Sequence of chain 2.A:
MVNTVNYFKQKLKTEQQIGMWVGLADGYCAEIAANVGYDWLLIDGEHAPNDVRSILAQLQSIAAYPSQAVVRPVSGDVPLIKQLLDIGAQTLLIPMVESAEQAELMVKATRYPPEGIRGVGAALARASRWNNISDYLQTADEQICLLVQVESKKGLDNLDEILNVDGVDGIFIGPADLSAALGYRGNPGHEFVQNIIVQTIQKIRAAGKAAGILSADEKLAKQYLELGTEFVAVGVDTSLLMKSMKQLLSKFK

A protein and the small-molecule ligand that binds it are described below.
Small molecule (SMILES): CC(=O)C(=O)O

Sequence of chain 2.B:
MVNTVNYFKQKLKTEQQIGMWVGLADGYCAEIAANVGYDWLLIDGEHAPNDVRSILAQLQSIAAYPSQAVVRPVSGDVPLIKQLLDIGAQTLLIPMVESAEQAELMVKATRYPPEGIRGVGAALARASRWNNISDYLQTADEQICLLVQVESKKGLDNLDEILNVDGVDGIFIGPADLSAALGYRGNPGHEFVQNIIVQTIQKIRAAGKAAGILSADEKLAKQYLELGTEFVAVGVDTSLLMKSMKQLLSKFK

Binding-site contacts:
Ligand atom CA contacts residue GLU151 of chain 2.A at 3.9 Å.
Ligand atom OXT contacts residue SSN1 of chain 2.H at 3.9 Å.
Ligand atom CB contacts residue GLY174 of chain 2.A at 4.1 Å.
Ligand atom CB contacts residue PHE172 of chain 2.A at 3.6 Å (hydrophobic).
Ligand atom CB contacts residue LEU214 of chain 2.A at 3.8 Å (hydrophobic).
Ligand atom O3 contacts residue SSN1 of chain 2.H at 3.6 Å.
Ligand atom C contacts residue GLY174 of chain 2.A at 3.3 Å.
Ligand atom O contacts residue CO1 of chain 2.E at 2.1 Å.
Ligand atom O3 contacts residue ARG72 of chain 2.A at 2.8 Å (salt-bridge).
Ligand atom OXT contacts residue ALA176 of chain 2.A at 2.8 Å (h-bond).
Ligand atom O contacts residue VAL120 of chain 2.B at 4.0 Å.
Ligand atom O3 contacts residue GLY174 of chain 2.A at 4.1 Å.
Ligand atom C contacts residue PRO175 of chain 2.A at 3.8 Å (hydrophobic).
Ligand atom O contacts residue ASP177 of chain 2.A at 3.0 Å (salt-bridge).
Ligand atom CB contacts residue TRP21 of chain 2.A at 4.2 Å (hydrophobic).
Ligand atom O contacts residue GLU151 of chain 2.A at 3.1 Å (salt-bridge).
Ligand atom O3 contacts residue GLU151 of chain 2.A at 3.2 Å (salt-bridge).
Ligand atom O3 contacts residue CO1 of chain 2.E at 2.0 Å.
Ligand atom C contacts residue GLU151 of chain 2.A at 3.9 Å.
Ligand atom OXT contacts residue ASP177 of chain 2.A at 4.0 Å.
Ligand atom CA contacts residue GLN149 of chain 2.A at 3.8 Å.
Ligand atom OXT contacts residue PRO175 of chain 2.A at 3.1 Å (h-bond).
Ligand atom CA contacts residue SSN1 of chain 2.H at 3.6 Å.
Ligand atom CA contacts residue GLY174 of chain 2.A at 3.6 Å.
Ligand atom CA contacts residue ARG72 of chain 2.A at 3.7 Å.
Ligand atom OXT contacts residue GLY174 of chain 2.A at 3.2 Å.
Ligand atom C contacts residue SSN1 of chain 2.H at 4.0 Å.
Ligand atom O3 contacts residue GLN149 of chain 2.A at 3.0 Å (h-bond).
Ligand atom CB contacts residue SSN1 of chain 2.H at 3.8 Å.
Ligand atom O contacts residue ALA176 of chain 2.A at 3.6 Å.
Ligand atom OXT contacts residue CO1 of chain 2.E at 4.1 Å.
Ligand atom O contacts residue GLY174 of chain 2.A at 3.5 Å.
Ligand atom O contacts residue PRO175 of chain 2.A at 4.2 Å.
Ligand atom CB contacts residue CO1 of chain 2.E at 4.2 Å.
Ligand atom O3 contacts residue ASP177 of chain 2.A at 4.1 Å.
Ligand atom CB contacts residue ARG72 of chain 2.A at 4.0 Å.
Ligand atom CA contacts residue CO1 of chain 2.E at 2.7 Å.
Ligand atom C contacts residue ASP177 of chain 2.A at 3.9 Å.
Ligand atom C contacts residue ALA176 of chain 2.A at 3.6 Å (hydrophobic).
Ligand atom C contacts residue CO1 of chain 2.E at 2.8 Å.